This protein binds this small molecule.
Small molecule (SMILES): CC(C)CCC[C@@H](C)[C@H]1CC[C@H]2[C@@H]3CC=C4C[C@@H](O)CC[C@]4(C)[C@H]3CC[C@]12C

Sequence of chain 1.B:
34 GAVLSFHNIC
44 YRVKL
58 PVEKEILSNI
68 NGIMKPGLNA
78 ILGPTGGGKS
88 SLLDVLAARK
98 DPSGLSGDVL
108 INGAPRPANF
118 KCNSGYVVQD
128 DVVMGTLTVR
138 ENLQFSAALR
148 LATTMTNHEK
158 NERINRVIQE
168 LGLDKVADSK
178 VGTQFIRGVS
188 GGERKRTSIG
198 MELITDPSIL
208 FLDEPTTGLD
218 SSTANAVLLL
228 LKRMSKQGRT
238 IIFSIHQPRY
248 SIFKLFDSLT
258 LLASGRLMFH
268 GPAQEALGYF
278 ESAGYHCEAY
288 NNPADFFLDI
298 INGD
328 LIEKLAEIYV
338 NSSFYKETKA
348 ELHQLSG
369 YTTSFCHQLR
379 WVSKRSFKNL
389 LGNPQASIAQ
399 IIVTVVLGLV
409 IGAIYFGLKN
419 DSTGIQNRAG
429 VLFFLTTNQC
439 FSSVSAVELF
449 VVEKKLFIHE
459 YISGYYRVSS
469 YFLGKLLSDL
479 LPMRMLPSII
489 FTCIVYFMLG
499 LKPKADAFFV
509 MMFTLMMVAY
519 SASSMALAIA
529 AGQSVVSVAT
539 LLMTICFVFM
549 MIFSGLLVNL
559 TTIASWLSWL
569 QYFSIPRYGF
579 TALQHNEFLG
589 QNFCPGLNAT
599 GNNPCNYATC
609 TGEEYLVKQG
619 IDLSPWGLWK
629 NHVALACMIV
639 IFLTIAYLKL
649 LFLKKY

Binding-site contacts:
Ligand atom C26 contacts residue PHE640 of chain 1.B at 4.0 Å (hydrophobic).
Ligand atom C18 contacts residue MET636 of chain 1.B at 4.5 Å (hydrophobic).
Ligand atom C4 contacts residue TRP624 of chain 1.B at 4.2 Å (hydrophobic).
Ligand atom C18 contacts residue TYR576 of chain 1.B at 3.4 Å (hydrophobic).
Ligand atom C21 contacts residue TYR570 of chain 1.B at 4.2 Å (hydrophobic).
Ligand atom C15 contacts residue CYS635 of chain 1.B at 3.6 Å (hydrophobic).
Ligand atom C26 contacts residue ILE643 of chain 1.B at 3.9 Å (hydrophobic).
Ligand atom C25 contacts residue ILE639 of chain 1.B at 4.3 Å (hydrophobic).
Ligand atom C25 contacts residue PHE640 of chain 1.B at 4.0 Å (hydrophobic).
Ligand atom C21 contacts residue PHE571 of chain 1.B at 3.5 Å (hydrophobic).
Ligand atom C13 contacts residue TYR576 of chain 1.B at 4.4 Å (hydrophobic).
Ligand atom C12 contacts residue TYR576 of chain 1.B at 4.2 Å (hydrophobic).
Ligand atom C24 contacts residue ILE639 of chain 1.B at 3.8 Å (hydrophobic).
Ligand atom C19 contacts residue TYR576 of chain 1.B at 4.1 Å (hydrophobic).
Ligand atom C11 contacts residue TYR570 of chain 1.B at 4.0 Å (hydrophobic).
Ligand atom C22 contacts residue ILE639 of chain 1.B at 3.8 Å (hydrophobic).
Ligand atom C12 contacts residue TYR570 of chain 1.B at 4.2 Å (hydrophobic).
Ligand atom O1 contacts residue TRP624 of chain 1.B at 3.9 Å.
Ligand atom C23 contacts residue ILE639 of chain 1.B at 4.5 Å (hydrophobic).
Ligand atom C18 contacts residue TYR570 of chain 1.B at 3.8 Å (hydrophobic).
Ligand atom C16 contacts residue ILE639 of chain 1.B at 4.1 Å (hydrophobic).
Ligand atom C19 contacts residue ALA632 of chain 1.B at 4.3 Å (hydrophobic).
Ligand atom C11 contacts residue TYR576 of chain 1.B at 3.7 Å (hydrophobic).
Ligand atom C6 contacts residue VAL631 of chain 1.B at 4.5 Å (hydrophobic).
Ligand atom C18 contacts residue ALA632 of chain 1.B at 3.9 Å (hydrophobic).
Ligand atom C16 contacts residue CYS635 of chain 1.B at 4.2 Å (hydrophobic).
Ligand atom C8 contacts residue ALA632 of chain 1.B at 4.2 Å (hydrophobic).
Ligand atom C26 contacts residue ILE639 of chain 1.B at 3.8 Å (hydrophobic).